Binding-site contacts:
Ligand atom N2 contacts residue ASN44 of chain 1.A at 2.9 Å (h-bond).
Ligand atom C3 contacts residue ASN44 of chain 1.A at 3.8 Å.
Ligand atom C5 contacts residue ASN44 of chain 1.A at 3.7 Å.
Ligand atom N2 contacts residue PRO213 of chain 1.A at 4.1 Å.
Ligand atom C4 contacts residue ASN44 of chain 1.A at 4.2 Å.
Ligand atom C1 contacts residue ASN44 of chain 1.A at 1.5 Å.
Ligand atom C2 contacts residue ASN44 of chain 1.A at 2.5 Å.
Ligand atom C7 contacts residue PRO213 of chain 1.A at 4.5 Å (hydrophobic).
Ligand atom O7 contacts residue ASN44 of chain 1.A at 3.5 Å (h-bond).
Ligand atom O7 contacts residue TRP43 of chain 1.A at 4.4 Å.
Ligand atom C8 contacts residue PRO213 of chain 1.A at 4.5 Å (hydrophobic).
Ligand atom C7 contacts residue ASN44 of chain 1.A at 3.5 Å.
Ligand atom O5 contacts residue ASN44 of chain 1.A at 2.4 Å (h-bond).

Sequence of chain 1.A:
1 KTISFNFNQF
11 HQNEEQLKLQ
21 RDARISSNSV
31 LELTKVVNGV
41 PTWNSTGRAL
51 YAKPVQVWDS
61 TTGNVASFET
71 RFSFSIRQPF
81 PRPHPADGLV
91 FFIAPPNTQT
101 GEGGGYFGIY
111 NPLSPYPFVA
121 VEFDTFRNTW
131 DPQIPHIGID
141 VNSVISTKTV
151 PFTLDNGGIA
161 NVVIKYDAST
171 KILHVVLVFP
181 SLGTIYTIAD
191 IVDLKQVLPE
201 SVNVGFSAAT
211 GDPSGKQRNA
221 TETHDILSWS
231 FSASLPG

A small-molecule ligand and the protein it binds are described below.
Small molecule (SMILES): CC(=O)N[C@@H]1[C@@H](O)[C@H](O)[C@@H](CO)O[C@H]1O